Binding-site contacts:
Ligand atom O27 contacts residue PHE297 of chain 1.A at 3.9 Å.
Ligand atom C4 contacts residue PHE264 of chain 1.A at 3.8 Å (hydrophobic).
Ligand atom C29 contacts residue MET281 of chain 1.A at 4.0 Å (hydrophobic).
Ligand atom C28 contacts residue PHE207 of chain 1.A at 3.2 Å (hydrophobic).
Ligand atom C12 contacts residue LEU203 of chain 1.A at 3.8 Å (hydrophobic).
Ligand atom C9 contacts residue PHE264 of chain 1.A at 4.0 Å (hydrophobic).
Ligand atom O14 contacts residue PHE297 of chain 1.A at 3.4 Å.
Ligand atom O26 contacts residue PHE297 of chain 1.A at 3.5 Å.
Ligand atom C18 contacts residue GLY293 of chain 1.A at 3.7 Å.
Ligand atom O27 contacts residue VAL301 of chain 1.A at 3.5 Å.
Ligand atom N6 contacts residue LEU203 of chain 1.A at 3.5 Å.
Ligand atom C21 contacts residue PHE297 of chain 1.A at 3.8 Å (hydrophobic).
Ligand atom C13 contacts residue PHE297 of chain 1.A at 3.6 Å (hydrophobic).
Ligand atom C3 contacts residue PHE297 of chain 1.A at 3.3 Å (hydrophobic).
Ligand atom C7 contacts residue PHE297 of chain 1.A at 3.5 Å (hydrophobic).
Ligand atom C18 contacts residue GLN294 of chain 1.A at 3.7 Å.
Ligand atom C24 contacts residue PHE207 of chain 1.A at 3.8 Å (hydrophobic).
Ligand atom C21 contacts residue GLN294 of chain 1.A at 3.5 Å.
Ligand atom C23 contacts residue PHE207 of chain 1.A at 3.9 Å (hydrophobic).
Ligand atom O27 contacts residue ALA300 of chain 1.A at 3.8 Å.
Ligand atom C18 contacts residue PHE297 of chain 1.A at 3.8 Å (hydrophobic).
Ligand atom C1 contacts residue PHE297 of chain 1.A at 3.5 Å (hydrophobic).
Ligand atom O17 contacts residue PHE297 of chain 1.A at 3.6 Å.
Ligand atom C11 contacts residue MET281 of chain 1.A at 3.8 Å (hydrophobic).
Ligand atom C10 contacts residue MET281 of chain 1.A at 3.6 Å (hydrophobic).
Ligand atom C18 contacts residue MET281 of chain 1.A at 3.8 Å (hydrophobic).
Ligand atom C21 contacts residue VAL246 of chain 1.A at 3.7 Å (hydrophobic).
Ligand atom C9 contacts residue PHE297 of chain 1.A at 3.5 Å (hydrophobic).
Ligand atom O17 contacts residue GLN294 of chain 1.A at 3.1 Å (h-bond).
Ligand atom C4 contacts residue PHE297 of chain 1.A at 3.4 Å (hydrophobic).
Ligand atom N8 contacts residue PHE297 of chain 1.A at 3.8 Å.
Ligand atom C9 contacts residue GLN294 of chain 1.A at 3.9 Å.
Ligand atom C23 contacts residue VAL301 of chain 1.A at 4.0 Å (hydrophobic).
Ligand atom N5 contacts residue MET281 of chain 1.A at 3.6 Å.
Ligand atom C1 contacts residue PHE264 of chain 1.A at 3.7 Å (hydrophobic).
Ligand atom O14 contacts residue GLN294 of chain 1.A at 3.0 Å (h-bond).
Ligand atom O14 contacts residue TYR261 of chain 1.A at 3.6 Å.
Ligand atom C4 contacts residue MET281 of chain 1.A at 3.9 Å (hydrophobic).
Ligand atom C18 contacts residue TYR261 of chain 1.A at 3.4 Å (hydrophobic).
Ligand atom C16 contacts residue LEU203 of chain 1.A at 3.9 Å (hydrophobic).

Sequence of chain 1.A:
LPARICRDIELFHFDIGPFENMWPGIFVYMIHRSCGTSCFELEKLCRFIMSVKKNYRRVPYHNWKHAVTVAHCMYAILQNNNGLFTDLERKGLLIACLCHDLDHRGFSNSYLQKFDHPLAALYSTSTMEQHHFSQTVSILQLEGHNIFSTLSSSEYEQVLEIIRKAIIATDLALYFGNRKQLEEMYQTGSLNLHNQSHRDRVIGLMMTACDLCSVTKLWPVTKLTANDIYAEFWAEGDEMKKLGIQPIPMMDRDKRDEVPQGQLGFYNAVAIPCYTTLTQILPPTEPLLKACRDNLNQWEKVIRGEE

A small-molecule ligand and the protein it binds are described below.
Small molecule (SMILES): COc1cc2ncnc(N3CCc4cccc(S(=O)(=O)N5CCN(C)CC5)c4C3)c2cc1OC